Binding-site contacts:
Ligand atom CAC contacts residue ILE264 of chain 1.A at 4.3 Å (hydrophobic).
Ligand atom CAA contacts residue VAL79 of chain 1.A at 3.9 Å (hydrophobic).
Ligand atom CAF contacts residue ILE264 of chain 1.A at 3.3 Å (hydrophobic).
Ligand atom CAE contacts residue D0L1 of chain 1.D at 4.1 Å.
Ligand atom CAA contacts residue ALA83 of chain 1.A at 4.3 Å (hydrophobic).
Ligand atom CAD contacts residue THR439 of chain 1.A at 3.7 Å.
Ligand atom CAE contacts residue PHE88 of chain 1.A at 3.7 Å (hydrophobic).
Ligand atom CAF contacts residue LEU182 of chain 1.A at 4.2 Å (hydrophobic).
Ligand atom CAG contacts residue MI91 of chain 1.C at 4.4 Å.
Ligand atom CAG contacts residue ILE264 of chain 1.A at 4.4 Å (hydrophobic).
Ligand atom CAC contacts residue THR439 of chain 1.A at 3.6 Å.
Ligand atom CAD contacts residue D0L1 of chain 1.D at 3.4 Å.
Ligand atom CAE contacts residue ALA265 of chain 1.A at 3.5 Å (hydrophobic).
Ligand atom CAH contacts residue D0L1 of chain 1.D at 3.9 Å.
Ligand atom CAA contacts residue PHE88 of chain 1.A at 3.6 Å (hydrophobic).
Ligand atom CAE contacts residue MI91 of chain 1.C at 3.7 Å.
Ligand atom CAC contacts residue D0L1 of chain 1.D at 3.7 Å.
Ligand atom CAB contacts residue PHE88 of chain 1.A at 4.4 Å (hydrophobic).
Ligand atom CAC contacts residue THR269 of chain 1.A at 4.1 Å.
Ligand atom CAC contacts residue ALA265 of chain 1.A at 4.2 Å (hydrophobic).
Ligand atom CAF contacts residue D0L1 of chain 1.D at 3.5 Å.
Ligand atom CAD contacts residue ILE264 of chain 1.A at 3.7 Å (hydrophobic).
Ligand atom CAA contacts residue THR89 of chain 1.A at 4.4 Å.
Ligand atom CAG contacts residue PHE88 of chain 1.A at 3.5 Å (hydrophobic).
Ligand atom CAG contacts residue ALA265 of chain 1.A at 3.5 Å (hydrophobic).
Ligand atom CAB contacts residue ILE264 of chain 1.A at 4.2 Å (hydrophobic).
Ligand atom CAH contacts residue ILE264 of chain 1.A at 3.7 Å (hydrophobic).
Ligand atom CAG contacts residue D0L1 of chain 1.D at 4.2 Å.
Ligand atom CAA contacts residue THR261 of chain 1.A at 4.2 Å.
Ligand atom CAB contacts residue VAL79 of chain 1.A at 3.6 Å (hydrophobic).

Sequence of chain 1.A:
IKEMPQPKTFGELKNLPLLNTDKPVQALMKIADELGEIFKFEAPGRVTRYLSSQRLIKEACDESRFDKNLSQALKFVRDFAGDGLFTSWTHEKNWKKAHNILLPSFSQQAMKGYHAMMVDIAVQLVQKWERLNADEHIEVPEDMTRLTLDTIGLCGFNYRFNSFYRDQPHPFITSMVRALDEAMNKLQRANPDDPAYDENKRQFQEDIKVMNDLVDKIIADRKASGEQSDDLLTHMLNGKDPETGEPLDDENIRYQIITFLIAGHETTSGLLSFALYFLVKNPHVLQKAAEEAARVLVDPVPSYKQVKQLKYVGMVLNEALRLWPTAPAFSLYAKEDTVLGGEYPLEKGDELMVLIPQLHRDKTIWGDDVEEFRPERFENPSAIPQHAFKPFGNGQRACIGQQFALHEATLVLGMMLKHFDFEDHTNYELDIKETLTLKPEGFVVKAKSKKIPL

The protein below binds the small molecule below.
Small molecule (SMILES): C=Cc1ccccc1